Binding-site contacts:
Ligand atom C24 contacts residue ASP179 of chain 1.A at 3.5 Å.
Ligand atom CL1 contacts residue ILE217 of chain 1.A at 3.6 Å.
Ligand atom C15 contacts residue ARG132 of chain 1.A at 3.7 Å.
Ligand atom N9 contacts residue GLN182 of chain 1.A at 3.4 Å.
Ligand atom CL1 contacts residue ALA180 of chain 1.A at 3.8 Å.
Ligand atom C22 contacts residue GLY208 of chain 1.A at 3.4 Å.
Ligand atom CL1 contacts residue TRP205 of chain 1.A at 3.8 Å.
Ligand atom S1 contacts residue VAL203 of chain 1.A at 3.5 Å.
Ligand atom O13 contacts residue GLY206 of chain 1.A at 3.5 Å (h-bond).
Ligand atom CL1 contacts residue VAL203 of chain 1.A at 3.7 Å.
Ligand atom C23 contacts residue TRP205 of chain 1.A at 3.7 Å (hydrophobic).
Ligand atom C22 contacts residue ALA180 of chain 1.A at 3.5 Å (hydrophobic).
Ligand atom C20 contacts residue GLY206 of chain 1.A at 3.5 Å.
Ligand atom C22 contacts residue CYS181 of chain 1.A at 3.9 Å (hydrophobic).
Ligand atom O10 contacts residue CYS181 of chain 1.A at 3.5 Å.
Ligand atom C22 contacts residue GLY206 of chain 1.A at 3.7 Å.
Ligand atom C17 contacts residue CYS181 of chain 1.A at 3.8 Å (hydrophobic).
Ligand atom C32 contacts residue GLU83 of chain 1.A at 3.4 Å.
Ligand atom C24 contacts residue GLY206 of chain 1.A at 3.9 Å.
Ligand atom C25 contacts residue ALA180 of chain 1.A at 3.9 Å (hydrophobic).
Ligand atom C30 contacts residue TRP205 of chain 1.A at 3.9 Å (hydrophobic).
Ligand atom C20 contacts residue CYS181 of chain 1.A at 3.8 Å (hydrophobic).
Ligand atom O13 contacts residue TRP205 of chain 1.A at 3.4 Å.
Ligand atom CL1 contacts residue GLY216 of chain 1.A at 3.5 Å.
Ligand atom CL1 contacts residue TYR218 of chain 1.A at 3.6 Å.
Ligand atom C16 contacts residue GLY208 of chain 1.A at 3.7 Å.
Ligand atom C24 contacts residue TRP205 of chain 1.A at 3.9 Å (hydrophobic).
Ligand atom C31 contacts residue PHE162 of chain 1.A at 3.6 Å (hydrophobic).
Ligand atom C20 contacts residue TRP205 of chain 1.A at 3.8 Å (hydrophobic).
Ligand atom C30 contacts residue TYR85 of chain 1.A at 3.3 Å (hydrophobic).
Ligand atom C19 contacts residue GLY206 of chain 1.A at 3.3 Å.
Ligand atom C6 contacts residue GLY206 of chain 1.A at 3.8 Å.
Ligand atom C17 contacts residue GLN182 of chain 1.A at 3.7 Å.
Ligand atom C24 contacts residue ALA180 of chain 1.A at 3.4 Å (hydrophobic).
Ligand atom C16 contacts residue GLY206 of chain 1.A at 3.7 Å.
Ligand atom C1 contacts residue GLN182 of chain 1.A at 3.6 Å.
Ligand atom S1 contacts residue TRP205 of chain 1.A at 3.6 Å.
Ligand atom C17 contacts residue GLY206 of chain 1.A at 3.8 Å.
Ligand atom O10 contacts residue GLN182 of chain 1.A at 3.4 Å (h-bond).
Ligand atom C25 contacts residue TRP205 of chain 1.A at 3.5 Å (hydrophobic).

Sequence of chain 1.A:
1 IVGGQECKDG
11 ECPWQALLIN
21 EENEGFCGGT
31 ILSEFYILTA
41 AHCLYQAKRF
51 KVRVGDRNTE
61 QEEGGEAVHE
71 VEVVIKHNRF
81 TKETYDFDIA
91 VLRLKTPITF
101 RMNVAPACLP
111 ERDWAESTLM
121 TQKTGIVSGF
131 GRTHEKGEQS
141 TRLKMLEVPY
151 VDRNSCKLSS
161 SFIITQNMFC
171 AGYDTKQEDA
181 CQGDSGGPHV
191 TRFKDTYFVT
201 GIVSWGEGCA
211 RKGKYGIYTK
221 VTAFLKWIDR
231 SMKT

The protein below binds the small molecule below.
Small molecule (SMILES): C[N+](C)(C)CCCN1C(=O)[C@@H]2[C@H](C1=O)[C@H](c1cc(-c3ccc(Cl)s3)on1)N1CCC[C@@H]21